This small molecule binds to this protein.
Small molecule (SMILES): CC(=O)N[C@@H]1[C@@H](O)[C@@H](O)[C@@H](CO)O[C@H]1O

Sequence of chain 1.A:
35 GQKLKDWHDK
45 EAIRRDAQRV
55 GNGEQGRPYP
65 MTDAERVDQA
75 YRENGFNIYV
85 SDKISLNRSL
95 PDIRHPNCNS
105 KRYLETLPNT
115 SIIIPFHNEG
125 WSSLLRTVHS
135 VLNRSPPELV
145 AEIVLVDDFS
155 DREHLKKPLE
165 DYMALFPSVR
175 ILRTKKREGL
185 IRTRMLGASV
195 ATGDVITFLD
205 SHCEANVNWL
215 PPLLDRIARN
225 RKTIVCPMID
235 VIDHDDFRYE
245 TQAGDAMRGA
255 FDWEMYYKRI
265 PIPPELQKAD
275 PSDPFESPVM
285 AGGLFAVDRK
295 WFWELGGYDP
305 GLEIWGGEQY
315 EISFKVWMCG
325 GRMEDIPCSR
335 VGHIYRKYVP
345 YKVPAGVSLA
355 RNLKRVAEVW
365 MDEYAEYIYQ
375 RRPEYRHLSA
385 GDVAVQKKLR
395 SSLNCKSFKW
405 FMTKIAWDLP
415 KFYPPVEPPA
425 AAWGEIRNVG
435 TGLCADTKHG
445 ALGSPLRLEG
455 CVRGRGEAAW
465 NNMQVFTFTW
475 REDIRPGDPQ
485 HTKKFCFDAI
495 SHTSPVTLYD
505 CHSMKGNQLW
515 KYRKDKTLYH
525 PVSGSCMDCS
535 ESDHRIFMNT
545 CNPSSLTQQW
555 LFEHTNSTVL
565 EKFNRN

Binding-site contacts:
Ligand atom C5 contacts residue GLU312 of chain 1.A at 4.1 Å.
Ligand atom O3 contacts residue GLY287 of chain 1.A at 3.7 Å.
Ligand atom C6 contacts residue TRP309 of chain 1.A at 4.0 Å (hydrophobic).
Ligand atom C6 contacts residue GLY310 of chain 1.A at 3.4 Å.
Ligand atom C1 contacts residue ALA285 of chain 1.A at 3.4 Å (hydrophobic).
Ligand atom C7 contacts residue GLY287 of chain 1.A at 3.7 Å.
Ligand atom O3 contacts residue ASP204 of chain 1.A at 3.2 Å (salt-bridge).
Ligand atom C3 contacts residue UDP1 of chain 1.G at 3.5 Å.
Ligand atom O1 contacts residue ALA285 of chain 1.A at 2.5 Å (h-bond).
Ligand atom C6 contacts residue GLU312 of chain 1.A at 2.8 Å.
Ligand atom C6 contacts residue GLN313 of chain 1.A at 4.1 Å.
Ligand atom C8 contacts residue TYR339 of chain 1.A at 4.1 Å (hydrophobic).
Ligand atom N2 contacts residue UDP1 of chain 1.G at 3.3 Å (h-bond).
Ligand atom O3 contacts residue ARG188 of chain 1.A at 4.0 Å.
Ligand atom N2 contacts residue GLY287 of chain 1.A at 4.1 Å.
Ligand atom O6 contacts residue GLU312 of chain 1.A at 2.9 Å (salt-bridge).
Ligand atom O4 contacts residue GLY286 of chain 1.A at 3.5 Å.
Ligand atom C2 contacts residue UDP1 of chain 1.G at 3.9 Å.
Ligand atom O7 contacts residue ILE233 of chain 1.A at 4.1 Å.
Ligand atom C4 contacts residue GLU312 of chain 1.A at 3.9 Å.
Ligand atom C4 contacts residue LEU184 of chain 1.A at 4.1 Å (hydrophobic).
Ligand atom O3 contacts residue UDP1 of chain 1.G at 3.6 Å.
Ligand atom O6 contacts residue LEU184 of chain 1.A at 3.4 Å.
Ligand atom O4 contacts residue GLY287 of chain 1.A at 3.8 Å.
Ligand atom O6 contacts residue TRP309 of chain 1.A at 3.6 Å.
Ligand atom C8 contacts residue HIS337 of chain 1.A at 3.5 Å.
Ligand atom O5 contacts residue ALA285 of chain 1.A at 3.5 Å (h-bond).
Ligand atom O7 contacts residue ALA285 of chain 1.A at 3.5 Å.
Ligand atom C2 contacts residue ALA285 of chain 1.A at 3.8 Å (hydrophobic).
Ligand atom C5 contacts residue UDP1 of chain 1.G at 4.0 Å.
Ligand atom C5 contacts residue TRP309 of chain 1.A at 3.6 Å (hydrophobic).
Ligand atom O4 contacts residue ARG188 of chain 1.A at 3.8 Å.
Ligand atom O5 contacts residue GLN313 of chain 1.A at 4.0 Å.
Ligand atom C2 contacts residue GLY286 of chain 1.A at 3.9 Å.
Ligand atom C1 contacts residue UDP1 of chain 1.G at 3.6 Å.
Ligand atom O6 contacts residue GLY310 of chain 1.A at 2.5 Å (h-bond).
Ligand atom O7 contacts residue GLY286 of chain 1.A at 3.4 Å (h-bond).
Ligand atom C2 contacts residue GLY287 of chain 1.A at 3.8 Å.
Ligand atom O7 contacts residue GLY287 of chain 1.A at 2.9 Å (h-bond).
Ligand atom O4 contacts residue GLU312 of chain 1.A at 2.8 Å (salt-bridge).